Sequence of chain 1.D:
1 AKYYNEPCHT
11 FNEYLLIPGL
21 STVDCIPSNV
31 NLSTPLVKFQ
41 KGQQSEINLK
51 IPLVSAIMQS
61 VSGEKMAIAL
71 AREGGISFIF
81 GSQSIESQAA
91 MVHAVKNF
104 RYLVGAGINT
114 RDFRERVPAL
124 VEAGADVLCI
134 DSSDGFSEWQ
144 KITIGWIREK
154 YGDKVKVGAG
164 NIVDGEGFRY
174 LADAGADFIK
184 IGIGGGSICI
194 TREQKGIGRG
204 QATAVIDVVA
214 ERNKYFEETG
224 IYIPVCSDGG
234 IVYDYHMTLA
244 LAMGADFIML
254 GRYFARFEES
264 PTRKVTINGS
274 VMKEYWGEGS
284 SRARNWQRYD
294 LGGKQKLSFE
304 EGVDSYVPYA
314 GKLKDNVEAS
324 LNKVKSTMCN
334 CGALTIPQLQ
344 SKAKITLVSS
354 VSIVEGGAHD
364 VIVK

A protein and the small-molecule ligand that binds it are described below.
Small molecule (SMILES): NC(=O)c1[nH+]cn([C@@H]2O[C@H](COP(=O)([O-])[O-])[C@@H](O)[C@H]2O)c1[O-]

Binding-site contacts:
Ligand atom C6 contacts residue GLY282 of chain 1.D at 3.6 Å.
Ligand atom O5' contacts residue GLY232 of chain 1.D at 3.5 Å.
Ligand atom O3' contacts residue ALA56 of chain 1.D at 3.3 Å.
Ligand atom O1P contacts residue GLY233 of chain 1.D at 3.1 Å (h-bond).
Ligand atom N3 contacts residue GLU281 of chain 1.D at 2.9 Å (salt-bridge).
Ligand atom O3P contacts residue SER190 of chain 1.D at 2.8 Å (h-bond).
Ligand atom O3P contacts residue TYR278 of chain 1.D at 2.7 Å (h-bond).
Ligand atom O5 contacts residue ARG291 of chain 1.D at 3.5 Å (salt-bridge).
Ligand atom O6 contacts residue GLY280 of chain 1.D at 3.3 Å.
Ligand atom O1P contacts residue SER190 of chain 1.D at 3.0 Å (h-bond).
Ligand atom O3' contacts residue MET252 of chain 1.D at 3.6 Å (h-bond).
Ligand atom N3 contacts residue GLY280 of chain 1.D at 3.5 Å.
Ligand atom C4 contacts residue TYR292 of chain 1.D at 3.4 Å (hydrophobic).
Ligand atom C5 contacts residue ARG291 of chain 1.D at 3.6 Å.
Ligand atom O5 contacts residue CYS192 of chain 1.D at 3.1 Å.
Ligand atom O2' contacts residue ARG291 of chain 1.D at 3.4 Å (salt-bridge).
Ligand atom C4' contacts residue ASP231 of chain 1.D at 3.5 Å.
Ligand atom O6 contacts residue GLU281 of chain 1.D at 3.1 Å (salt-bridge).
Ligand atom O2P contacts residue GLY254 of chain 1.D at 2.8 Å (h-bond).
Ligand atom N6 contacts residue TYR292 of chain 1.D at 3.1 Å (h-bond).
Ligand atom N6 contacts residue CYS192 of chain 1.D at 3.4 Å.
Ligand atom O3P contacts residue ARG255 of chain 1.D at 3.0 Å (salt-bridge).
Ligand atom O2P contacts residue ARG255 of chain 1.D at 3.5 Å (salt-bridge).
Ligand atom O6 contacts residue GLY282 of chain 1.D at 2.6 Å (h-bond).
Ligand atom O6 contacts residue GLY305 of chain 1.D at 3.3 Å.
Ligand atom O1P contacts residue GLY189 of chain 1.D at 3.5 Å.
Ligand atom C3' contacts residue ASP231 of chain 1.D at 3.4 Å.
Ligand atom O3' contacts residue ASP231 of chain 1.D at 2.5 Å (salt-bridge).
Ligand atom C4 contacts residue ILE191 of chain 1.D at 3.5 Å (hydrophobic).
Ligand atom N6 contacts residue GLU304 of chain 1.D at 2.7 Å (salt-bridge).
Ligand atom O2P contacts residue LEU253 of chain 1.D at 3.6 Å.
Ligand atom O2' contacts residue ASP231 of chain 1.D at 2.5 Å (salt-bridge).
Ligand atom C1' contacts residue ARG291 of chain 1.D at 3.5 Å.
Ligand atom N1 contacts residue ARG291 of chain 1.D at 3.5 Å (salt-bridge).
Ligand atom C2' contacts residue ARG291 of chain 1.D at 3.5 Å.
Ligand atom N3 contacts residue ILE191 of chain 1.D at 3.6 Å.
Ligand atom O5' contacts residue GLY189 of chain 1.D at 3.5 Å.
Ligand atom C2 contacts residue MET58 of chain 1.D at 3.5 Å (hydrophobic).
Ligand atom C6 contacts residue TYR292 of chain 1.D at 2.9 Å (hydrophobic).
Ligand atom O6 contacts residue TYR292 of chain 1.D at 3.1 Å (h-bond).